Binding-site contacts:
Ligand atom N7 contacts residue ASN252 of chain 1.A at 3.9 Å.
Ligand atom C3 contacts residue VAL92 of chain 1.A at 3.8 Å (hydrophobic).
Ligand atom C9 contacts residue PHE249 of chain 1.A at 3.7 Å (hydrophobic).
Ligand atom C5 contacts residue ASN252 of chain 1.A at 4.1 Å.
Ligand atom C8 contacts residue SER181 of chain 1.A at 4.0 Å.
Ligand atom N13 contacts residue ASN271 of chain 1.A at 2.9 Å (h-bond).
Ligand atom N13 contacts residue TYR275 of chain 1.A at 4.0 Å.
Ligand atom N10 contacts residue PHE248 of chain 1.A at 3.7 Å.
Ligand atom N13 contacts residue PHE248 of chain 1.A at 4.0 Å.
Ligand atom C15 contacts residue PHE248 of chain 1.A at 3.5 Å (hydrophobic).
Ligand atom C9 contacts residue VAL92 of chain 1.A at 3.9 Å (hydrophobic).
Ligand atom C9 contacts residue SER181 of chain 1.A at 4.2 Å.
Ligand atom C5 contacts residue PHE248 of chain 1.A at 4.0 Å (hydrophobic).
Ligand atom C2 contacts residue VAL95 of chain 1.A at 4.2 Å (hydrophobic).
Ligand atom C8 contacts residue VAL92 of chain 1.A at 4.0 Å (hydrophobic).
Ligand atom C14 contacts residue TRP245 of chain 1.A at 3.5 Å (hydrophobic).
Ligand atom N7 contacts residue SER181 of chain 1.A at 3.1 Å (h-bond).
Ligand atom C4 contacts residue VAL92 of chain 1.A at 4.0 Å (hydrophobic).
Ligand atom C14 contacts residue ASP91 of chain 1.A at 3.3 Å.
Ligand atom C1 contacts residue VAL92 of chain 1.A at 3.7 Å (hydrophobic).
Ligand atom C14 contacts residue ASN271 of chain 1.A at 3.9 Å.
Ligand atom C3 contacts residue PHE249 of chain 1.A at 4.1 Å (hydrophobic).
Ligand atom C15 contacts residue ASP91 of chain 1.A at 4.0 Å.
Ligand atom C1 contacts residue PHE249 of chain 1.A at 3.6 Å (hydrophobic).
Ligand atom C4 contacts residue PHE248 of chain 1.A at 4.1 Å (hydrophobic).
Ligand atom N13 contacts residue ASP91 of chain 1.A at 3.4 Å (salt-bridge).
Ligand atom C2 contacts residue PHE249 of chain 1.A at 3.6 Å (hydrophobic).
Ligand atom C3 contacts residue PHE248 of chain 1.A at 4.0 Å (hydrophobic).
Ligand atom C5 contacts residue PHE171 of chain 1.A at 3.7 Å (hydrophobic).
Ligand atom C4 contacts residue PHE249 of chain 1.A at 4.1 Å (hydrophobic).
Ligand atom C2 contacts residue VAL92 of chain 1.A at 3.6 Å (hydrophobic).
Ligand atom C8 contacts residue PHE249 of chain 1.A at 3.9 Å (hydrophobic).
Ligand atom C6 contacts residue SER181 of chain 1.A at 4.1 Å.
Ligand atom C11 contacts residue PHE171 of chain 1.A at 4.0 Å (hydrophobic).
Ligand atom C12 contacts residue ASN271 of chain 1.A at 4.0 Å.
Ligand atom C12 contacts residue ASP91 of chain 1.A at 3.1 Å.
Ligand atom C6 contacts residue PHE171 of chain 1.A at 3.8 Å (hydrophobic).
Ligand atom C11 contacts residue PHE248 of chain 1.A at 4.1 Å (hydrophobic).
Ligand atom C15 contacts residue TRP245 of chain 1.A at 3.5 Å (hydrophobic).
Ligand atom C6 contacts residue ASN252 of chain 1.A at 3.5 Å.

Sequence of chain 1.A:
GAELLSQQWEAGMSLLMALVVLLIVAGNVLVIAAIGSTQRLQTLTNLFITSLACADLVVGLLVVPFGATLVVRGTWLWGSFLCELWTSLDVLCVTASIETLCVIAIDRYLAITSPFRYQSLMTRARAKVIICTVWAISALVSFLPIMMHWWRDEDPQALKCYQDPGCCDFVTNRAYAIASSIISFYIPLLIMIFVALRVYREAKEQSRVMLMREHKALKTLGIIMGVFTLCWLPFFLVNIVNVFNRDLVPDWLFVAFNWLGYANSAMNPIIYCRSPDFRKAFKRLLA

This protein binds this small molecule.
Small molecule (SMILES): c1cc(N2CCNCC2)c2cc[nH]c2c1